This protein binds this small molecule.
Small molecule (SMILES): CC(=O)N[C@@H]1[C@@H](O)[C@H](O)[C@@H](CO)O[C@H]1O

Binding-site contacts:
Ligand atom C4 contacts residue ASN329 of chain 1.K at 4.3 Å.
Ligand atom C6 contacts residue GLN578 of chain 1.K at 3.6 Å.
Ligand atom O4 contacts residue GLN578 of chain 1.K at 4.2 Å.
Ligand atom N2 contacts residue ASN329 of chain 1.K at 2.9 Å (h-bond).
Ligand atom C3 contacts residue GLN578 of chain 1.K at 4.2 Å.
Ligand atom C7 contacts residue ASN329 of chain 1.K at 3.4 Å.
Ligand atom O5 contacts residue ASN329 of chain 1.K at 2.4 Å (h-bond).
Ligand atom C1 contacts residue GLN578 of chain 1.K at 4.5 Å.
Ligand atom C5 contacts residue ASN329 of chain 1.K at 3.7 Å.
Ligand atom C5 contacts residue GLN578 of chain 1.K at 3.7 Å.
Ligand atom C8 contacts residue ASN329 of chain 1.K at 4.5 Å.
Ligand atom O5 contacts residue GLN578 of chain 1.K at 3.7 Å.
Ligand atom O6 contacts residue PRO577 of chain 1.K at 4.3 Å.
Ligand atom C3 contacts residue ASN329 of chain 1.K at 3.8 Å.
Ligand atom C2 contacts residue ASN329 of chain 1.K at 2.5 Å.
Ligand atom C1 contacts residue ASN329 of chain 1.K at 1.5 Å.
Ligand atom C2 contacts residue GLN578 of chain 1.K at 4.1 Å.
Ligand atom C4 contacts residue GLN578 of chain 1.K at 3.3 Å.
Ligand atom O7 contacts residue GLN578 of chain 1.K at 3.8 Å.
Ligand atom O7 contacts residue ASN329 of chain 1.K at 3.5 Å (h-bond).

Sequence of chain 1.K:
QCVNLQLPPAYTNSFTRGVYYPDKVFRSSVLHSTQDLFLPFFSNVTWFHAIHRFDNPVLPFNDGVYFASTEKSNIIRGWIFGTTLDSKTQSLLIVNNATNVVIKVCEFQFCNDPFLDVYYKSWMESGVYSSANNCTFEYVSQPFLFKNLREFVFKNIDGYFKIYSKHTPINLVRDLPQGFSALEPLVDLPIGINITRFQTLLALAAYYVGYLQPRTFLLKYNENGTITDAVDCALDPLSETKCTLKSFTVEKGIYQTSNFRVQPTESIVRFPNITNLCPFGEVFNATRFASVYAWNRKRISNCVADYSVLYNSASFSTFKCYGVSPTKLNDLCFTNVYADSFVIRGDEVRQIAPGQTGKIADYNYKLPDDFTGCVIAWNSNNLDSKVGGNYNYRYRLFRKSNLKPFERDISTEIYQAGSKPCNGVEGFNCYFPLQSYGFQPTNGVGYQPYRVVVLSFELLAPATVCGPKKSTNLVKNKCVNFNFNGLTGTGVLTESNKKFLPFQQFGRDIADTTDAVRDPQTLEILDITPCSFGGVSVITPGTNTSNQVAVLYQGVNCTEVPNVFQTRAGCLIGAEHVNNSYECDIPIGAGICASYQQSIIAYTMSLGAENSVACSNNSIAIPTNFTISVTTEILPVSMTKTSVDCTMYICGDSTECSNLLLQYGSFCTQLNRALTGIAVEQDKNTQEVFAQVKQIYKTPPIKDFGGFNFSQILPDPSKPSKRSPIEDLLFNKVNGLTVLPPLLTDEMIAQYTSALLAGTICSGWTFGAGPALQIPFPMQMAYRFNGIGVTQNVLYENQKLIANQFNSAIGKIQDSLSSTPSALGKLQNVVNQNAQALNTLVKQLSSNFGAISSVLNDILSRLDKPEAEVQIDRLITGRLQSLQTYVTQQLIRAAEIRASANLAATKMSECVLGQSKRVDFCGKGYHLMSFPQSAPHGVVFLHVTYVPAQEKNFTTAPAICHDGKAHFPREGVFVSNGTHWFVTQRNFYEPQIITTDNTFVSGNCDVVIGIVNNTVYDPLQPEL